A protein and the small-molecule ligand that binds it are described below.
Small molecule (SMILES): [H]/N=C(/N)NCCCCNCCCN

Sequence of chain 2.C:
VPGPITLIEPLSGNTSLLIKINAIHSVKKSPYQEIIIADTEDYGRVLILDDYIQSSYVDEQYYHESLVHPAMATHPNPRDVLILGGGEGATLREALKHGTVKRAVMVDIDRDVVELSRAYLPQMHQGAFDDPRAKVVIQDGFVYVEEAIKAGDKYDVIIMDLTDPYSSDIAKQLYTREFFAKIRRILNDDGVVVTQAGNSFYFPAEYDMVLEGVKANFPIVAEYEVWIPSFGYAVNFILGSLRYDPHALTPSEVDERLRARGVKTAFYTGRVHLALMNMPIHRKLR

Binding-site contacts:
Ligand atom C9 contacts residue HIS87 of chain 2.C at 3.3 Å.
Ligand atom NH1 contacts residue TYR256 of chain 2.C at 3.2 Å (h-bond).
Ligand atom CZ contacts residue TYR256 of chain 2.C at 3.6 Å (hydrophobic).
Ligand atom CG contacts residue PHE254 of chain 2.C at 3.6 Å (hydrophobic).
Ligand atom CZ contacts residue ILE76 of chain 2.C at 3.8 Å (hydrophobic).
Ligand atom NH1 contacts residue ASP187 of chain 2.C at 3.2 Å (salt-bridge).
Ligand atom N10 contacts residue ASP184 of chain 2.C at 2.7 Å (salt-bridge).
Ligand atom N10 contacts residue GLU111 of chain 2.C at 2.7 Å (salt-bridge).
Ligand atom NH2 contacts residue ILE76 of chain 2.C at 2.9 Å (h-bond).
Ligand atom NE contacts residue TYR256 of chain 2.C at 3.4 Å (h-bond).
Ligand atom CD contacts residue ILE76 of chain 2.C at 3.1 Å (hydrophobic).
Ligand atom NH1 contacts residue TYR189 of chain 2.C at 3.0 Å (h-bond).
Ligand atom N contacts residue LEU185 of chain 2.C at 2.9 Å (h-bond).
Ligand atom C7 contacts residue GLN77 of chain 2.C at 3.0 Å.
Ligand atom C9 contacts residue GLU111 of chain 2.C at 2.7 Å.
Ligand atom C8 contacts residue TYR86 of chain 2.C at 3.2 Å (hydrophobic).
Ligand atom N contacts residue MTA1 of chain 2.J at 3.8 Å.
Ligand atom C9 contacts residue GLN77 of chain 2.C at 3.0 Å.
Ligand atom NE contacts residue ASP187 of chain 2.C at 3.0 Å (salt-bridge).
Ligand atom CG contacts residue ASP187 of chain 2.C at 3.8 Å.
Ligand atom N contacts residue GLN77 of chain 2.C at 3.4 Å (h-bond).
Ligand atom C9 contacts residue MTA1 of chain 2.J at 3.8 Å.
Ligand atom C7 contacts residue ASP184 of chain 2.C at 3.2 Å.
Ligand atom C8 contacts residue ASP184 of chain 2.C at 3.2 Å.
Ligand atom CB contacts residue GLN77 of chain 2.C at 3.2 Å.
Ligand atom NH2 contacts residue PHE254 of chain 2.C at 3.6 Å.
Ligand atom CA contacts residue LEU185 of chain 2.C at 3.0 Å (hydrophobic).
Ligand atom N10 contacts residue MTA1 of chain 2.J at 3.8 Å.
Ligand atom C7 contacts residue MTA1 of chain 2.J at 3.0 Å.
Ligand atom C8 contacts residue GLN77 of chain 2.C at 3.1 Å.
Ligand atom CZ contacts residue ASP187 of chain 2.C at 3.5 Å.
Ligand atom CD contacts residue ASP187 of chain 2.C at 3.8 Å.
Ligand atom CA contacts residue GLN219 of chain 2.C at 3.5 Å.
Ligand atom CA contacts residue GLN77 of chain 2.C at 3.4 Å.
Ligand atom N contacts residue ASP184 of chain 2.C at 3.0 Å (salt-bridge).
Ligand atom N contacts residue TYR86 of chain 2.C at 3.5 Å (h-bond).
Ligand atom NH1 contacts residue TYR75 of chain 2.C at 3.3 Å.
Ligand atom NH2 contacts residue GLU32 of chain 2.C at 3.0 Å (salt-bridge).
Ligand atom CD contacts residue GLN77 of chain 2.C at 3.8 Å.
Ligand atom N10 contacts residue HIS87 of chain 2.C at 2.6 Å (h-bond).